Binding-site contacts:
Ligand atom O3 contacts residue ASP35 of chain 1.A at 2.7 Å (salt-bridge).
Ligand atom O4 contacts residue THR235 of chain 1.A at 3.3 Å (h-bond).
Ligand atom C31 contacts residue ASP35 of chain 1.A at 3.2 Å.
Ligand atom C29 contacts residue ASP231 of chain 1.A at 3.2 Å.
Ligand atom O2 contacts residue TYR74 of chain 1.A at 3.6 Å.
Ligand atom C10 contacts residue GLY233 of chain 1.A at 3.4 Å.
Ligand atom F1 contacts residue TYR74 of chain 1.A at 3.5 Å.
Ligand atom C6 contacts residue THR235 of chain 1.A at 3.5 Å.
Ligand atom O1 contacts residue THR235 of chain 1.A at 2.8 Å (h-bond).
Ligand atom C2 contacts residue ASN236 of chain 1.A at 3.4 Å.
Ligand atom C28 contacts residue ASP231 of chain 1.A at 3.7 Å.
Ligand atom C15 contacts residue GLY37 of chain 1.A at 3.3 Å.
Ligand atom O1 contacts residue ASN236 of chain 1.A at 2.9 Å (h-bond).
Ligand atom C28 contacts residue ASP35 of chain 1.A at 3.5 Å.
Ligand atom C7 contacts residue GLN76 of chain 1.A at 3.3 Å.
Ligand atom N4 contacts residue GLY37 of chain 1.A at 3.1 Å (h-bond).
Ligand atom C31 contacts residue TYR74 of chain 1.A at 3.7 Å (hydrophobic).
Ligand atom C9 contacts residue GLY233 of chain 1.A at 3.2 Å.
Ligand atom C21 contacts residue TYR74 of chain 1.A at 3.6 Å (hydrophobic).
Ligand atom C23 contacts residue PHE111 of chain 1.A at 3.7 Å (hydrophobic).
Ligand atom C17 contacts residue PRO73 of chain 1.A at 3.3 Å (hydrophobic).
Ligand atom C19 contacts residue THR75 of chain 1.A at 3.5 Å.
Ligand atom O3 contacts residue TYR74 of chain 1.A at 3.3 Å.
Ligand atom O2 contacts residue GLN76 of chain 1.A at 3.2 Å (h-bond).
Ligand atom C21 contacts residue GLN76 of chain 1.A at 3.4 Å.
Ligand atom N4 contacts residue ASP231 of chain 1.A at 3.0 Å (salt-bridge).
Ligand atom C26 contacts residue GLY233 of chain 1.A at 3.7 Å.
Ligand atom C22 contacts residue PHE111 of chain 1.A at 3.6 Å (hydrophobic).
Ligand atom C27 contacts residue TYR74 of chain 1.A at 3.7 Å (hydrophobic).
Ligand atom F1 contacts residue SER38 of chain 1.A at 3.5 Å.
Ligand atom C30 contacts residue GLY37 of chain 1.A at 3.7 Å.
Ligand atom C30 contacts residue ASP231 of chain 1.A at 3.7 Å.
Ligand atom O3 contacts residue GLY37 of chain 1.A at 3.6 Å.
Ligand atom O1 contacts residue THR234 of chain 1.A at 3.3 Å.
Ligand atom C10 contacts residue THR235 of chain 1.A at 3.1 Å.
Ligand atom O2 contacts residue THR75 of chain 1.A at 3.4 Å (h-bond).
Ligand atom C22 contacts residue GLN76 of chain 1.A at 3.2 Å.
Ligand atom C11 contacts residue GLY233 of chain 1.A at 3.1 Å.
Ligand atom C12 contacts residue GLY233 of chain 1.A at 3.6 Å.
Ligand atom N3 contacts residue GLY233 of chain 1.A at 2.9 Å (h-bond).

This protein binds this small molecule.
Small molecule (SMILES): O=C(N[C@@H](Cc1ccccc1)[C@H](O)CNCc1cccc(C(F)(F)F)c1)c1cc(N2CCCC2=O)c(=O)n(C2CCCC2)c1

Sequence of chain 1.A:
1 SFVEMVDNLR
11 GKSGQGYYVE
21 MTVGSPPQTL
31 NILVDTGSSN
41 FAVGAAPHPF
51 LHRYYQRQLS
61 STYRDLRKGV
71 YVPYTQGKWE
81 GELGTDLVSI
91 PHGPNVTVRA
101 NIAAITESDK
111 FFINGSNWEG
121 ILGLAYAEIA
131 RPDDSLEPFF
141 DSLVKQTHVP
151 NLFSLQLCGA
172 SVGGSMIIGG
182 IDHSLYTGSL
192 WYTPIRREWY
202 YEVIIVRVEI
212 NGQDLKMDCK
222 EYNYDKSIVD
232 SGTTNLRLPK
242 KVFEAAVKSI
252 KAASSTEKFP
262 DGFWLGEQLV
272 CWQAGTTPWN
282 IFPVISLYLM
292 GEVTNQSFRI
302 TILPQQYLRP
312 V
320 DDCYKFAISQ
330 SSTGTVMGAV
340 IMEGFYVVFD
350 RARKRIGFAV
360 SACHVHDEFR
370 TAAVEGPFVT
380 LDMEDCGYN